Sequence of chain 1.A:
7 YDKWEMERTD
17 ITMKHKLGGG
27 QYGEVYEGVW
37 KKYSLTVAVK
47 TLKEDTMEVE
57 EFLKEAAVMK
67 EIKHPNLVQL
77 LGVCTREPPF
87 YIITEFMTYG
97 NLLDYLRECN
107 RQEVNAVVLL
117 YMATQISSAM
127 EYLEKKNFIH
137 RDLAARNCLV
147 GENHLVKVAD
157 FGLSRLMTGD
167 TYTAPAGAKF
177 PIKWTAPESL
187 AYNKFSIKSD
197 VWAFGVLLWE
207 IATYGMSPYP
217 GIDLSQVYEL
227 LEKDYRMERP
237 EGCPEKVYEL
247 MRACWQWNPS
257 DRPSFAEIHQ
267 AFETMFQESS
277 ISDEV

Binding-site contacts:
Ligand atom O contacts residue PRO177 of chain 1.A at 3.5 Å.
Ligand atom CD1 contacts residue 1121 of chain 1.E at 3.7 Å.
Ligand atom CZ contacts residue LEU220 of chain 1.A at 3.8 Å (hydrophobic).
Ligand atom C contacts residue LYS175 of chain 1.A at 3.7 Å.
Ligand atom CB contacts residue LEU186 of chain 1.A at 3.1 Å (hydrophobic).
Ligand atom C contacts residue PHE176 of chain 1.A at 3.8 Å (hydrophobic).
Ligand atom CB contacts residue LEU220 of chain 1.A at 3.8 Å (hydrophobic).
Ligand atom CB contacts residue ALA174 of chain 1.A at 3.9 Å (hydrophobic).
Ligand atom O contacts residue ILE178 of chain 1.A at 3.5 Å (h-bond).
Ligand atom CE1 contacts residue GLN27 of chain 1.A at 4.1 Å.
Ligand atom CZ contacts residue SER221 of chain 1.A at 3.6 Å.
Ligand atom O contacts residue ILE178 of chain 1.A at 3.5 Å.
Ligand atom O contacts residue LEU220 of chain 1.A at 4.0 Å.
Ligand atom CD contacts residue ALA174 of chain 1.A at 3.4 Å (hydrophobic).
Ligand atom CA contacts residue PHE176 of chain 1.A at 3.5 Å (hydrophobic).
Ligand atom CD2 contacts residue 1121 of chain 1.E at 3.8 Å.
Ligand atom CB contacts residue GLY173 of chain 1.A at 3.8 Å.
Ligand atom CD2 contacts residue SER221 of chain 1.A at 4.0 Å.
Ligand atom CG2 contacts residue PRO177 of chain 1.A at 4.0 Å (hydrophobic).
Ligand atom O contacts residue LYS175 of chain 1.A at 3.2 Å.
Ligand atom CE1 contacts residue 1121 of chain 1.E at 2.5 Å.
Ligand atom CA contacts residue ALA174 of chain 1.A at 3.6 Å (hydrophobic).
Ligand atom CG contacts residue PHE176 of chain 1.A at 3.4 Å (hydrophobic).
Ligand atom N contacts residue PHE176 of chain 1.A at 3.1 Å (h-bond).
Ligand atom CG contacts residue LEU186 of chain 1.A at 3.7 Å (hydrophobic).
Ligand atom O contacts residue PHE176 of chain 1.A at 2.8 Å (h-bond).
Ligand atom CE2 contacts residue 1121 of chain 1.E at 2.5 Å.
Ligand atom CE1 contacts residue SER221 of chain 1.A at 4.1 Å.
Ligand atom CZ contacts residue 1121 of chain 1.E at 1.5 Å.
Ligand atom O contacts residue PHE176 of chain 1.A at 3.7 Å.
Ligand atom CD2 contacts residue PRO177 of chain 1.A at 4.1 Å (hydrophobic).
Ligand atom CB contacts residue ILE178 of chain 1.A at 3.8 Å (hydrophobic).
Ligand atom CE2 contacts residue SER221 of chain 1.A at 3.6 Å.
Ligand atom O contacts residue LEU220 of chain 1.A at 4.0 Å.
Ligand atom CA contacts residue LYS175 of chain 1.A at 4.1 Å.
Ligand atom C contacts residue ILE178 of chain 1.A at 4.0 Å (hydrophobic).
Ligand atom CE1 contacts residue LEU220 of chain 1.A at 3.6 Å (hydrophobic).
Ligand atom N contacts residue LYS175 of chain 1.A at 3.9 Å.
Ligand atom C contacts residue PHE176 of chain 1.A at 3.8 Å (hydrophobic).
Ligand atom CD contacts residue PHE176 of chain 1.A at 3.7 Å (hydrophobic).

The small molecule below binds the protein below.
Small molecule (SMILES): CC[C@H](C)[C@H](NC(=O)[C@H](C)NC(=O)[C@H](C)N)C(=O)N[C@@H](Cc1ccccc1)C(=O)N[C@@H](C)C(=O)N[C@@H](C)C(=O)N1CCC[C@H]1C(=O)N[C@H](C=O)Cc1ccccc1